Sequence of chain 2.A:
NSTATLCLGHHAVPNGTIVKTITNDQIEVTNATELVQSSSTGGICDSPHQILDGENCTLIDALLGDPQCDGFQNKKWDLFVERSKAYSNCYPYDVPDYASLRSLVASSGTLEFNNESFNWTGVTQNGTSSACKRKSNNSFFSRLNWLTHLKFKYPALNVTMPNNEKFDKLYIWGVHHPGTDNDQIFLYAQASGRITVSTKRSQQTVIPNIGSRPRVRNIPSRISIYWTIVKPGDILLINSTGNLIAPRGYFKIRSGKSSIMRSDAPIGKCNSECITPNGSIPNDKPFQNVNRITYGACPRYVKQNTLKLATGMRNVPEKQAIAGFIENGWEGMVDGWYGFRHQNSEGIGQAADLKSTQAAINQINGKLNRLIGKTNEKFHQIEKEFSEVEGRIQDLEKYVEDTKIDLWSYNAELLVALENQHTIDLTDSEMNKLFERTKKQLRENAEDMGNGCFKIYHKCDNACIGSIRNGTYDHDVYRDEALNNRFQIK

A small-molecule ligand and the protein it binds are described below.
Small molecule (SMILES): CC(=O)N[C@@H]1[C@@H](O)[C@H](O)[C@@H](CO)O[C@H]1O

Binding-site contacts:
Ligand atom C7 contacts residue ASN38 of chain 2.A at 3.5 Å.
Ligand atom N2 contacts residue ASN38 of chain 2.A at 3.0 Å (h-bond).
Ligand atom C2 contacts residue ASN38 of chain 2.A at 2.6 Å.
Ligand atom C1 contacts residue ASN38 of chain 2.A at 1.4 Å.
Ligand atom C6 contacts residue LEU381 of chain 2.A at 3.8 Å (hydrophobic).
Ligand atom C5 contacts residue THR318 of chain 2.A at 4.3 Å.
Ligand atom O6 contacts residue LEU381 of chain 2.A at 3.2 Å.
Ligand atom O5 contacts residue ASN38 of chain 2.A at 2.3 Å (h-bond).
Ligand atom C3 contacts residue ASN38 of chain 2.A at 3.9 Å.
Ligand atom O7 contacts residue ASN38 of chain 2.A at 3.6 Å (h-bond).
Ligand atom C6 contacts residue THR318 of chain 2.A at 4.1 Å.
Ligand atom C1 contacts residue THR318 of chain 2.A at 3.7 Å.
Ligand atom O5 contacts residue THR318 of chain 2.A at 3.1 Å (h-bond).
Ligand atom C6 contacts residue THR40 of chain 2.A at 4.5 Å.
Ligand atom C5 contacts residue ASN38 of chain 2.A at 3.6 Å.
Ligand atom O6 contacts residue THR318 of chain 2.A at 4.2 Å.
Ligand atom C4 contacts residue ASN38 of chain 2.A at 4.2 Å.